The protein below binds the small molecule below.
Small molecule (SMILES): CC(=O)N[C@@H]1[C@@H](O)[C@H](O)[C@@H](CO)O[C@H]1O

Sequence of chain 14.F:
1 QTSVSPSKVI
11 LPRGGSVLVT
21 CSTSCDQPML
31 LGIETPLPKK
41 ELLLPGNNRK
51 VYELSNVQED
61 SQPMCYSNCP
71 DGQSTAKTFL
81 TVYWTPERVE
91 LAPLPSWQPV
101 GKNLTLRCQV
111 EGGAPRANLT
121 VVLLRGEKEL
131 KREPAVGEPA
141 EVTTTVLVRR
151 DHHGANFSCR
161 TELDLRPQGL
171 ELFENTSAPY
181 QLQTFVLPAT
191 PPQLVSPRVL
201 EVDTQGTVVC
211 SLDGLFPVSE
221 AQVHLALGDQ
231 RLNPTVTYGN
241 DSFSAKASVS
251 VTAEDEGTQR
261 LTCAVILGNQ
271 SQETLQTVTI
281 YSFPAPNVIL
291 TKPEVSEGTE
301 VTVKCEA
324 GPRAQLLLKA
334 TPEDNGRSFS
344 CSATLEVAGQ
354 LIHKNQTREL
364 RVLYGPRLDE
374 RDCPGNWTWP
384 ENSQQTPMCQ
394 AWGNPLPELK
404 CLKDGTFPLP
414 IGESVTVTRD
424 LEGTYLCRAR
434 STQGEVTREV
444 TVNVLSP

Binding-site contacts:
Ligand atom C4 contacts residue NAG1 of chain 14.K at 3.5 Å.
Ligand atom C2 contacts residue ASN175 of chain 14.F at 2.4 Å.
Ligand atom C8 contacts residue ARG88 of chain 14.F at 4.3 Å.
Ligand atom O6 contacts residue GLU174 of chain 14.F at 3.8 Å.
Ligand atom C7 contacts residue PRO86 of chain 14.F at 4.3 Å (hydrophobic).
Ligand atom C3 contacts residue NAG1 of chain 14.K at 3.7 Å.
Ligand atom C7 contacts residue ASN175 of chain 14.F at 3.4 Å.
Ligand atom C3 contacts residue THR85 of chain 14.F at 4.4 Å.
Ligand atom N2 contacts residue THR85 of chain 14.F at 4.5 Å.
Ligand atom C1 contacts residue THR85 of chain 14.F at 3.8 Å.
Ligand atom C8 contacts residue GLU87 of chain 14.F at 3.6 Å.
Ligand atom C3 contacts residue ASN175 of chain 14.F at 3.8 Å.
Ligand atom O5 contacts residue ASN175 of chain 14.F at 2.4 Å (h-bond).
Ligand atom C1 contacts residue GLU174 of chain 14.F at 4.1 Å.
Ligand atom C8 contacts residue ASN175 of chain 14.F at 4.5 Å.
Ligand atom O6 contacts residue PHE173 of chain 14.F at 4.0 Å.
Ligand atom N2 contacts residue PRO86 of chain 14.F at 3.9 Å.
Ligand atom C5 contacts residue ASN175 of chain 14.F at 3.7 Å.
Ligand atom O7 contacts residue ASN175 of chain 14.F at 3.5 Å (h-bond).
Ligand atom C1 contacts residue ASN175 of chain 14.F at 1.4 Å.
Ligand atom C8 contacts residue PRO86 of chain 14.F at 3.6 Å (hydrophobic).
Ligand atom C5 contacts residue NAG1 of chain 14.K at 3.8 Å.
Ligand atom C6 contacts residue NAG1 of chain 14.K at 4.2 Å.
Ligand atom N2 contacts residue ASN175 of chain 14.F at 2.9 Å (h-bond).
Ligand atom O5 contacts residue THR85 of chain 14.F at 4.3 Å.
Ligand atom O4 contacts residue NAG1 of chain 14.K at 2.3 Å (h-bond).
Ligand atom C5 contacts residue THR85 of chain 14.F at 4.0 Å.
Ligand atom C2 contacts residue THR85 of chain 14.F at 4.5 Å.
Ligand atom O3 contacts residue NAG1 of chain 14.K at 3.9 Å.
Ligand atom O5 contacts residue GLU174 of chain 14.F at 3.5 Å (salt-bridge).
Ligand atom C4 contacts residue ASN175 of chain 14.F at 4.2 Å.
Ligand atom O6 contacts residue THR85 of chain 14.F at 4.4 Å.